Binding-site contacts:
Ligand atom O2G contacts residue MG1 of chain 1.E at 2.0 Å.
Ligand atom O6 contacts residue ARG367 of chain 1.A at 3.0 Å (salt-bridge).
Ligand atom PG contacts residue ARG366 of chain 1.A at 3.3 Å.
Ligand atom O2A contacts residue ASP492 of chain 1.A at 2.8 Å (salt-bridge).
Ligand atom O3B contacts residue GLN320 of chain 1.A at 3.4 Å (h-bond).
Ligand atom C1' contacts residue GLU322 of chain 1.A at 3.5 Å.
Ligand atom O3B contacts residue HIS346 of chain 1.A at 3.4 Å.
Ligand atom O3A contacts residue LYS370 of chain 1.A at 3.2 Å (salt-bridge).
Ligand atom O2B contacts residue ILE321 of chain 1.A at 3.3 Å (h-bond).
Ligand atom O3G contacts residue ARG366 of chain 1.A at 3.4 Å (salt-bridge).
Ligand atom O2G contacts residue TYR318 of chain 1.A at 3.0 Å (h-bond).
Ligand atom PG contacts residue MG1 of chain 1.E at 3.3 Å.
Ligand atom O2A contacts residue MG1 of chain 1.F at 2.5 Å.
Ligand atom C5' contacts residue ASP492 of chain 1.A at 3.4 Å.
Ligand atom O1A contacts residue LYS370 of chain 1.A at 2.9 Å (salt-bridge).
Ligand atom O1B contacts residue GLN320 of chain 1.A at 3.3 Å.
Ligand atom O2B contacts residue GLN320 of chain 1.A at 3.4 Å (h-bond).
Ligand atom PB contacts residue MG1 of chain 1.E at 3.2 Å.
Ligand atom O2A contacts residue MG1 of chain 1.E at 2.2 Å.
Ligand atom O2A contacts residue ASP317 of chain 1.A at 3.2 Å (salt-bridge).
Ligand atom N7 contacts residue ARG367 of chain 1.A at 3.1 Å (salt-bridge).
Ligand atom O1B contacts residue PHE374 of chain 1.A at 3.3 Å.
Ligand atom C2' contacts residue GLU322 of chain 1.A at 3.4 Å.
Ligand atom O1G contacts residue LYS370 of chain 1.A at 2.7 Å (salt-bridge).
Ligand atom C3' contacts residue PHE374 of chain 1.A at 3.5 Å (hydrophobic).
Ligand atom O2B contacts residue MG1 of chain 1.E at 2.1 Å.
Ligand atom O2G contacts residue ASP317 of chain 1.A at 2.9 Å (salt-bridge).
Ligand atom O1G contacts residue ARG366 of chain 1.A at 2.1 Å (salt-bridge).
Ligand atom O2B contacts residue ASP492 of chain 1.A at 3.0 Å (salt-bridge).
Ligand atom PA contacts residue MG1 of chain 1.E at 3.5 Å.
Ligand atom O3' contacts residue GLU322 of chain 1.A at 3.1 Å (salt-bridge).
Ligand atom O3G contacts residue GLN320 of chain 1.A at 2.9 Å (h-bond).
Ligand atom O3' contacts residue PHE374 of chain 1.A at 3.4 Å.
Ligand atom O2B contacts residue TYR318 of chain 1.A at 3.1 Å (h-bond).
Ligand atom O3G contacts residue SER319 of chain 1.A at 3.3 Å.
Ligand atom O4' contacts residue ARG280 of chain 1.A at 3.1 Å (salt-bridge).
Ligand atom N2 contacts residue TYR378 of chain 1.A at 3.3 Å.
Ligand atom O3' contacts residue ILE321 of chain 1.A at 3.3 Å.
Ligand atom C2' contacts residue PHE374 of chain 1.A at 3.5 Å (hydrophobic).
Ligand atom O1B contacts residue HIS346 of chain 1.A at 2.8 Å (h-bond).

Sequence of chain 1.A:
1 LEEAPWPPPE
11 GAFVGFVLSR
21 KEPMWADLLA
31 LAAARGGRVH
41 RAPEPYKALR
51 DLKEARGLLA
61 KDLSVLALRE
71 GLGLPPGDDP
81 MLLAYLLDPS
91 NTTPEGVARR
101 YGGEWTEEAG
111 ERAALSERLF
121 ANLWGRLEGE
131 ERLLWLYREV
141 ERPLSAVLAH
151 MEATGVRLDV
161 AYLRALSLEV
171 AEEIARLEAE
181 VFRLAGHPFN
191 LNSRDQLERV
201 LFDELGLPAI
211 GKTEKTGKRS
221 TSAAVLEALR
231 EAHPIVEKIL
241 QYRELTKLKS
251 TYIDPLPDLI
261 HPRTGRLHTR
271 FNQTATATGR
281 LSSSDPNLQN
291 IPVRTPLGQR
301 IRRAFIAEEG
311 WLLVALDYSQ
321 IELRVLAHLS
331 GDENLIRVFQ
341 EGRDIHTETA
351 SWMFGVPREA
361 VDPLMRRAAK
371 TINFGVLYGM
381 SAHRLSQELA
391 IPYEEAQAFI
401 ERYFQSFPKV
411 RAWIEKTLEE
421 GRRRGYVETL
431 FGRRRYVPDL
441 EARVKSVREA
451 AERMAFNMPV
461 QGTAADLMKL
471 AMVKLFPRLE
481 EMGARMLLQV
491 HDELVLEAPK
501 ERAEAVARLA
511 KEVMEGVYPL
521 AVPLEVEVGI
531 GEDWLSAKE

The protein below binds the small molecule below.
Small molecule (SMILES): Nc1nc2c(ncn2[C@H]2C[C@H](O)[C@@H](CO[P](=O)(O)O[P](=O)(O)OP(=O)(O)O)O2)c(=O)[nH]1